Sequence of chain 1.A:
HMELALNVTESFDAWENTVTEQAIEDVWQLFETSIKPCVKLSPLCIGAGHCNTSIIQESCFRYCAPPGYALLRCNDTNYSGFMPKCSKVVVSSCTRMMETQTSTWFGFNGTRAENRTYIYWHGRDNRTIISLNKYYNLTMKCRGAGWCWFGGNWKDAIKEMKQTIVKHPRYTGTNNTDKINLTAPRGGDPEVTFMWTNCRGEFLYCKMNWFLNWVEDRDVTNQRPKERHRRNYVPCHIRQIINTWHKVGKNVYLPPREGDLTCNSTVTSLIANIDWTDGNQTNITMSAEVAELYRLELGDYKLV

Binding-site contacts:
Ligand atom C4 contacts residue GLN290 of chain 1.A at 3.8 Å.
Ligand atom O7 contacts residue GLN290 of chain 1.A at 3.5 Å (h-bond).
Ligand atom C5 contacts residue ASN292 of chain 1.A at 3.1 Å.
Ligand atom O7 contacts residue THR294 of chain 1.A at 3.6 Å.
Ligand atom C7 contacts residue ASN292 of chain 1.A at 2.9 Å.
Ligand atom C2 contacts residue THR192 of chain 1.A at 3.6 Å.
Ligand atom C7 contacts residue ALA193 of chain 1.A at 4.1 Å (hydrophobic).
Ligand atom C7 contacts residue GLN290 of chain 1.A at 3.7 Å.
Ligand atom C6 contacts residue GLN290 of chain 1.A at 4.1 Å.
Ligand atom O7 contacts residue ALA193 of chain 1.A at 3.1 Å (h-bond).
Ligand atom O6 contacts residue THR192 of chain 1.A at 3.4 Å (h-bond).
Ligand atom O7 contacts residue PRO194 of chain 1.A at 3.4 Å.
Ligand atom O3 contacts residue PRO194 of chain 1.A at 4.0 Å.
Ligand atom C8 contacts residue ASN292 of chain 1.A at 3.5 Å.
Ligand atom C8 contacts residue ASP284 of chain 1.A at 3.3 Å.
Ligand atom N2 contacts residue ASN292 of chain 1.A at 2.9 Å (h-bond).
Ligand atom C3 contacts residue GLN290 of chain 1.A at 4.1 Å.
Ligand atom C1 contacts residue ASN292 of chain 1.A at 1.4 Å.
Ligand atom C8 contacts residue GLN290 of chain 1.A at 3.5 Å.
Ligand atom O6 contacts residue NAG1 of chain 1.H at 3.6 Å.
Ligand atom C7 contacts residue PRO194 of chain 1.A at 3.6 Å (hydrophobic).
Ligand atom O5 contacts residue ASN292 of chain 1.A at 2.4 Å (h-bond).
Ligand atom C6 contacts residue NAG1 of chain 1.H at 3.4 Å.
Ligand atom C3 contacts residue ASN292 of chain 1.A at 3.4 Å.
Ligand atom O5 contacts residue THR192 of chain 1.A at 2.8 Å (h-bond).
Ligand atom C5 contacts residue THR192 of chain 1.A at 3.9 Å.
Ligand atom C4 contacts residue ASN292 of chain 1.A at 3.9 Å.
Ligand atom C8 contacts residue NAG1 of chain 1.H at 4.2 Å.
Ligand atom N2 contacts residue PRO194 of chain 1.A at 3.3 Å.
Ligand atom C2 contacts residue PRO194 of chain 1.A at 3.6 Å (hydrophobic).
Ligand atom O7 contacts residue ASP284 of chain 1.A at 3.6 Å.
Ligand atom C8 contacts residue ASN289 of chain 1.A at 3.4 Å.
Ligand atom O7 contacts residue ASN292 of chain 1.A at 3.2 Å (h-bond).
Ligand atom N2 contacts residue GLN290 of chain 1.A at 4.3 Å.
Ligand atom C6 contacts residue THR192 of chain 1.A at 4.2 Å.
Ligand atom C1 contacts residue THR192 of chain 1.A at 3.2 Å.
Ligand atom C7 contacts residue ASP284 of chain 1.A at 3.9 Å.
Ligand atom C5 contacts residue GLN290 of chain 1.A at 3.5 Å.
Ligand atom C2 contacts residue ASN292 of chain 1.A at 2.5 Å.
Ligand atom O4 contacts residue GLN290 of chain 1.A at 3.2 Å (h-bond).

A protein and the small-molecule ligand that binds it are described below.
Small molecule (SMILES): CC(=O)N[C@H]1[C@H](O[C@H]2[C@H](O)[C@@H](NC(C)=O)CO[C@@H]2CO)O[C@H](CO)[C@@H](O[C@@H]2O[C@H](CO[C@H]3O[C@H](CO)[C@@H](O)[C@H](O)[C@@H]3O)[C@@H](O)[C@H](O)[C@@H]2O)[C@@H]1O